Sequence of chain 1.B:
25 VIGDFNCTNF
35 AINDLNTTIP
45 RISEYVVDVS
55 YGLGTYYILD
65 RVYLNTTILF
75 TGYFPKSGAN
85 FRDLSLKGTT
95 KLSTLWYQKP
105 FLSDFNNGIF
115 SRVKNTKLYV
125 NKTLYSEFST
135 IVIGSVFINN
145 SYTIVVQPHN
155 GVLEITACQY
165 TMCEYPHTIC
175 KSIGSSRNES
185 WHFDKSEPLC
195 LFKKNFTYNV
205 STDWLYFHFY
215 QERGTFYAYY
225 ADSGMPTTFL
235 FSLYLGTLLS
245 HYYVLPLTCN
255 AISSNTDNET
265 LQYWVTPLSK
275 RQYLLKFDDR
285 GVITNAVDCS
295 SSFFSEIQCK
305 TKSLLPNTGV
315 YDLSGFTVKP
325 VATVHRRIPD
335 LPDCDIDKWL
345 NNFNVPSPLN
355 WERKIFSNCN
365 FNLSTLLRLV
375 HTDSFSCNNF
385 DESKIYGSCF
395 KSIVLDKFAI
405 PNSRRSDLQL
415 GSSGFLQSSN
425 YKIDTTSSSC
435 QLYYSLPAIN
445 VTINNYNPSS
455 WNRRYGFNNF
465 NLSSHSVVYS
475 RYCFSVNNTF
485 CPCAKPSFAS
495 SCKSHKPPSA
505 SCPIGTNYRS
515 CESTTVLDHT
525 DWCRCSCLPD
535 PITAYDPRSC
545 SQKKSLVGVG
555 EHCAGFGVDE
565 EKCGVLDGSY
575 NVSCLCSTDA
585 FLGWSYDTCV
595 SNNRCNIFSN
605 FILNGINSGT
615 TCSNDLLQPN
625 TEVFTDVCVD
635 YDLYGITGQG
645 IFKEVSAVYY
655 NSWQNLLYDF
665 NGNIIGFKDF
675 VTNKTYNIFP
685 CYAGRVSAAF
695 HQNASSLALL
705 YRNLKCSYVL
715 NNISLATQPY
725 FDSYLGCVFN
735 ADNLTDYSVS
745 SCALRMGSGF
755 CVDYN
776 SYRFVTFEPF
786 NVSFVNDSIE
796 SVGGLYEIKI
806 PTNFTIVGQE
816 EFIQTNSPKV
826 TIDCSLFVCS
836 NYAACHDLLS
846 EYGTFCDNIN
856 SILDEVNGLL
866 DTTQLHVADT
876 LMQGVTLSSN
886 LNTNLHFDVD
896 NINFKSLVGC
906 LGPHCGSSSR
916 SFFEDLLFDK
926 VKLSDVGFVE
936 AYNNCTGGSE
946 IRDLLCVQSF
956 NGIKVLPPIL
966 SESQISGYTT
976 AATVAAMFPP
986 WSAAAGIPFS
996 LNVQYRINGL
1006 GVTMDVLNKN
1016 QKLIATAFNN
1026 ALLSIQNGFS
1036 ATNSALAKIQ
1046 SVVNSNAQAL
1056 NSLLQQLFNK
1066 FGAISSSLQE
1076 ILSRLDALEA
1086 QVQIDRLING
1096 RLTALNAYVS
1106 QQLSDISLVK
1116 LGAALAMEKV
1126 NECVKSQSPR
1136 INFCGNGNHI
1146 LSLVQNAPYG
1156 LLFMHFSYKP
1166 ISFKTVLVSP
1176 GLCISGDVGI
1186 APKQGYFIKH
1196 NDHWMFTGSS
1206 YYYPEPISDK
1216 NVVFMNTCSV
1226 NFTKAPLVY

Binding-site contacts:
Ligand atom C7 contacts residue THR369 of chain 1.B at 4.3 Å.
Ligand atom C3 contacts residue ASN366 of chain 1.B at 3.8 Å.
Ligand atom O6 contacts residue ASP337 of chain 1.B at 4.0 Å.
Ligand atom C8 contacts residue ASN366 of chain 1.B at 4.3 Å.
Ligand atom C7 contacts residue ALA538 of chain 1.A at 4.0 Å (hydrophobic).
Ligand atom C2 contacts residue ASN366 of chain 1.B at 2.5 Å.
Ligand atom O7 contacts residue ASN618 of chain 1.B at 3.5 Å (h-bond).
Ligand atom O6 contacts residue PHE365 of chain 1.B at 4.4 Å.
Ligand atom C5 contacts residue ASP337 of chain 1.B at 4.4 Å.
Ligand atom C8 contacts residue ALA538 of chain 1.A at 3.3 Å (hydrophobic).
Ligand atom C8 contacts residue ILE536 of chain 1.A at 4.2 Å (hydrophobic).
Ligand atom O4 contacts residue TYR539 of chain 1.A at 3.2 Å.
Ligand atom O6 contacts residue ASN366 of chain 1.B at 4.1 Å.
Ligand atom N2 contacts residue ASN366 of chain 1.B at 2.8 Å (h-bond).
Ligand atom O3 contacts residue ALA538 of chain 1.A at 4.5 Å.
Ligand atom C6 contacts residue ASP337 of chain 1.B at 3.3 Å.
Ligand atom C5 contacts residue ASN366 of chain 1.B at 3.7 Å.
Ligand atom O5 contacts residue ASN366 of chain 1.B at 2.4 Å (h-bond).
Ligand atom C3 contacts residue TYR539 of chain 1.A at 3.9 Å (hydrophobic).
Ligand atom C1 contacts residue ASN366 of chain 1.B at 1.4 Å.
Ligand atom O3 contacts residue TYR539 of chain 1.A at 2.9 Å (h-bond).
Ligand atom O6 contacts residue ASN364 of chain 1.B at 3.4 Å.
Ligand atom C8 contacts residue PRO541 of chain 1.A at 3.8 Å (hydrophobic).
Ligand atom C7 contacts residue ASN366 of chain 1.B at 3.2 Å.
Ligand atom N2 contacts residue ALA538 of chain 1.A at 3.7 Å.
Ligand atom O7 contacts residue ASN366 of chain 1.B at 3.2 Å.
Ligand atom C4 contacts residue TYR539 of chain 1.A at 4.2 Å (hydrophobic).
Ligand atom C8 contacts residue THR369 of chain 1.B at 4.1 Å.
Ligand atom O6 contacts residue ASN618 of chain 1.B at 3.6 Å.
Ligand atom C4 contacts residue ASN366 of chain 1.B at 4.3 Å.
Ligand atom O7 contacts residue ASP619 of chain 1.B at 3.9 Å.

This small molecule binds to this protein.
Small molecule (SMILES): CC(=O)N[C@@H]1[C@@H](O)[C@H](O)[C@@H](CO)O[C@H]1O

Sequence of chain 1.A:
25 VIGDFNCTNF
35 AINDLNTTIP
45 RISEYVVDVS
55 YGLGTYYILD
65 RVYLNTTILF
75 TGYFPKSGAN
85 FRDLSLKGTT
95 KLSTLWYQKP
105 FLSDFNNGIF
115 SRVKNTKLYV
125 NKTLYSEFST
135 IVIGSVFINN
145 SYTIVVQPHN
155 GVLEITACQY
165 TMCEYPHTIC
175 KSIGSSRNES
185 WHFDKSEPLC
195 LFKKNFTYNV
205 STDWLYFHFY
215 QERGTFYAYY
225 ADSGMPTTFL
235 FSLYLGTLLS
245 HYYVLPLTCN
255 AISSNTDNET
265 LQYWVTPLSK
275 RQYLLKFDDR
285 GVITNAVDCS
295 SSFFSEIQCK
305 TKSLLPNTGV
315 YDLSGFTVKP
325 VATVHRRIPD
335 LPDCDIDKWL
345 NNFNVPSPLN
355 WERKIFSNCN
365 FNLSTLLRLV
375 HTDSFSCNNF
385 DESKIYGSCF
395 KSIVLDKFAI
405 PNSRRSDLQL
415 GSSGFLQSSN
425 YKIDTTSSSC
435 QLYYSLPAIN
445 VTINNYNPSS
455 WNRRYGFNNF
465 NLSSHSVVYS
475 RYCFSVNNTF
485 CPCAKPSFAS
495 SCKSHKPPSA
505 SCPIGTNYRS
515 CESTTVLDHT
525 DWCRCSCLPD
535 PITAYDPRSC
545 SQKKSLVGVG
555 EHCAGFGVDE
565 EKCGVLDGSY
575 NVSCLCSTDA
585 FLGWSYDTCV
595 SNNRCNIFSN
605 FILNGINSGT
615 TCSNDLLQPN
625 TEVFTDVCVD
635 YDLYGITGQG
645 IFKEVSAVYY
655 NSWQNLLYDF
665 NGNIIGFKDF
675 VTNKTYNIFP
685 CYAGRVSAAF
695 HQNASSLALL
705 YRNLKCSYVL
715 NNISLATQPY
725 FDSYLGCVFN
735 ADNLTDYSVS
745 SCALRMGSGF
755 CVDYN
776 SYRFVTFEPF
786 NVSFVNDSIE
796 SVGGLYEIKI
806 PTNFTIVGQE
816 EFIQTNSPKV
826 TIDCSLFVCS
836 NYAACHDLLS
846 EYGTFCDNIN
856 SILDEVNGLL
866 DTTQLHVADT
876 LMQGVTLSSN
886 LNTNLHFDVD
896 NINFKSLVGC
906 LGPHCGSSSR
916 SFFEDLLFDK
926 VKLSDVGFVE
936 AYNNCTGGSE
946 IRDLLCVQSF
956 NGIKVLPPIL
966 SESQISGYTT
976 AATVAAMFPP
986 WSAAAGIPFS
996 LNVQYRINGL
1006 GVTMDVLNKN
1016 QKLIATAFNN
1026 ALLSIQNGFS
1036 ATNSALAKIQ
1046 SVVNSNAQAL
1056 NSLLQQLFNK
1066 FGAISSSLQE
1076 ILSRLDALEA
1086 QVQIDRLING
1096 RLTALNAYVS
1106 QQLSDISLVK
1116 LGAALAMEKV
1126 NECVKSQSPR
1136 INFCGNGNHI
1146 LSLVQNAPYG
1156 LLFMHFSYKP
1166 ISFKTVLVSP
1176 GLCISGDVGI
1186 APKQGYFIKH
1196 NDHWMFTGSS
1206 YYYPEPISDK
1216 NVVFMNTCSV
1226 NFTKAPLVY